Binding-site contacts:
Ligand atom C contacts residue LEU37 of chain 2.D at 4.5 Å (hydrophobic).
Ligand atom OXT contacts residue ILE19 of chain 2.D at 3.7 Å.
Ligand atom C contacts residue ILE19 of chain 2.D at 4.1 Å (hydrophobic).
Ligand atom OXT contacts residue LEU18 of chain 2.D at 4.0 Å.
Ligand atom CA contacts residue LEU37 of chain 2.D at 4.1 Å (hydrophobic).
Ligand atom OXT contacts residue ILE15 of chain 2.D at 4.0 Å.
Ligand atom O contacts residue ILE19 of chain 2.D at 3.6 Å.
Ligand atom OXT contacts residue LEU37 of chain 2.D at 4.3 Å.

Sequence of chain 2.D:
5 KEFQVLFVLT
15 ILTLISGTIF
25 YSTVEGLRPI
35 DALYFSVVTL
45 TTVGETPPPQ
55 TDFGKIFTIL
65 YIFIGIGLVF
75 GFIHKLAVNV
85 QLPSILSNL

This small molecule binds to this protein.
Small molecule (SMILES): NCC(=O)O